Binding-site contacts:
Ligand atom C3 contacts residue ASN81 of chain 1.B at 3.8 Å.
Ligand atom C1 contacts residue ASN81 of chain 1.B at 1.4 Å.
Ligand atom C8 contacts residue ASN81 of chain 1.B at 4.3 Å.
Ligand atom O7 contacts residue ASN81 of chain 1.B at 3.0 Å (h-bond).
Ligand atom O6 contacts residue THR83 of chain 1.B at 3.9 Å.
Ligand atom C5 contacts residue ASN81 of chain 1.B at 3.6 Å.
Ligand atom C2 contacts residue ASN81 of chain 1.B at 2.4 Å.
Ligand atom N2 contacts residue ASN81 of chain 1.B at 2.9 Å (h-bond).
Ligand atom C7 contacts residue ASN81 of chain 1.B at 3.1 Å.
Ligand atom O5 contacts residue ASN81 of chain 1.B at 2.4 Å (h-bond).
Ligand atom C4 contacts residue ASN81 of chain 1.B at 4.2 Å.

The protein below binds the small molecule below.
Small molecule (SMILES): CC(=O)N[C@@H]1[C@@H](O)[C@H](O)[C@@H](CO)O[C@H]1O

Sequence of chain 1.B:
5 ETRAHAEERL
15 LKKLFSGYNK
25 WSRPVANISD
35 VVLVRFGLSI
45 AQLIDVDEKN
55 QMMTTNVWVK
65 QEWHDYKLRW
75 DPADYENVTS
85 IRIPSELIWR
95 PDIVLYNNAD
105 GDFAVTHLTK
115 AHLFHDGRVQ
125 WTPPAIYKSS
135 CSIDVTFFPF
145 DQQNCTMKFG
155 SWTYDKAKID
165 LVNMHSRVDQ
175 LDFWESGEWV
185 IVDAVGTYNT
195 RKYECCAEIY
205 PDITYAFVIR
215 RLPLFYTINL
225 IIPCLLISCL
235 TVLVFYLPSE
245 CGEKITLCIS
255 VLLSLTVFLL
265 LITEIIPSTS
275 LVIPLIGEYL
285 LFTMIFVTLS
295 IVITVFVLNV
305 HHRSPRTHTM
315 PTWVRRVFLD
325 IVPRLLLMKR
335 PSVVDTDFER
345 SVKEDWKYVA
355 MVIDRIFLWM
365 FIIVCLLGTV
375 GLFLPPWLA